Sequence of chain 2.B:
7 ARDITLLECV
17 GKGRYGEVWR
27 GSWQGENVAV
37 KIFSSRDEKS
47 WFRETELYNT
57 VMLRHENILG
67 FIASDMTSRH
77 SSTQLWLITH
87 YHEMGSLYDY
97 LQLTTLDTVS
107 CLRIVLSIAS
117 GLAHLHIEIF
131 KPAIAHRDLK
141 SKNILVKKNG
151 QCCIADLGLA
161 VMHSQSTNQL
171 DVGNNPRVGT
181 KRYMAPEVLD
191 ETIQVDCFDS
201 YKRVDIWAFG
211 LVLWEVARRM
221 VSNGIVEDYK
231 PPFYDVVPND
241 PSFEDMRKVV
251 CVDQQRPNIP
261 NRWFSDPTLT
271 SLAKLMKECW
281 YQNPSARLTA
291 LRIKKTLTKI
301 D

Binding-site contacts:
Ligand atom C02 contacts residue GLU191 of chain 2.B at 3.1 Å.
Ligand atom N05 contacts residue GLU191 of chain 2.B at 3.3 Å (salt-bridge).
Ligand atom N03 contacts residue GLU191 of chain 2.B at 4.3 Å.
Ligand atom C01 contacts residue PHE243 of chain 2.B at 4.2 Å (hydrophobic).
Ligand atom N04 contacts residue GLU191 of chain 2.B at 4.4 Å.
Ligand atom N06 contacts residue GLU191 of chain 2.B at 2.3 Å (salt-bridge).
Ligand atom C01 contacts residue GLU191 of chain 2.B at 3.4 Å.

This small molecule binds to this protein.
Small molecule (SMILES): Cc1nnn[nH]1